This small molecule binds to this protein.
Small molecule (SMILES): Nc1ccn([C@H]2C[C@H](O)[C@@H](CO[P](=O)(O)O[P](=O)(O)OP(=O)(O)O)O2)c(=O)n1

Sequence of chain 1.D:
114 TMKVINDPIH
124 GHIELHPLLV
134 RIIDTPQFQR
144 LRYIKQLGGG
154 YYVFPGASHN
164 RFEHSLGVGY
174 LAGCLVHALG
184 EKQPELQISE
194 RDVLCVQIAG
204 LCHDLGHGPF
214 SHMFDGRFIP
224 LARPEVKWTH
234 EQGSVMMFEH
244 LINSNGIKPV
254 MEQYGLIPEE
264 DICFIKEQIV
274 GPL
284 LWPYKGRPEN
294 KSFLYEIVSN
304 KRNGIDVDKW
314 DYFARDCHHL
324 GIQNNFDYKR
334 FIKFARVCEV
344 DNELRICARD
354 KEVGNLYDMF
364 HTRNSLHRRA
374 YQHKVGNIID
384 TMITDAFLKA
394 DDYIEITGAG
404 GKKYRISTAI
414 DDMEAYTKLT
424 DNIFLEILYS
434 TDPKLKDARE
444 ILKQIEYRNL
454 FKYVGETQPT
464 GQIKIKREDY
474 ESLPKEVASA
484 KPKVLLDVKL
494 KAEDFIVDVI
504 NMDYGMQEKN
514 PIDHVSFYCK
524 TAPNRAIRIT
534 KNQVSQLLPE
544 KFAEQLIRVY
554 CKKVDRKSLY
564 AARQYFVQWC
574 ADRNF

Binding-site contacts:
Ligand atom O2B contacts residue HIS215 of chain 1.D at 3.0 Å (h-bond).
Ligand atom O5' contacts residue FE1 of chain 1.W at 4.1 Å.
Ligand atom C3' contacts residue ASP319 of chain 1.D at 3.9 Å.
Ligand atom O1A contacts residue FE1 of chain 1.W at 3.8 Å.
Ligand atom PA contacts residue ASP207 of chain 1.D at 4.1 Å.
Ligand atom O3' contacts residue GLN149 of chain 1.D at 3.4 Å (h-bond).
Ligand atom O5' contacts residue ARG164 of chain 1.D at 3.2 Å (salt-bridge).
Ligand atom O1A contacts residue ARG164 of chain 1.D at 3.8 Å.
Ligand atom C5' contacts residue TYR315 of chain 1.D at 4.0 Å (hydrophobic).
Ligand atom O2A contacts residue FE1 of chain 1.W at 2.0 Å.
Ligand atom O2A contacts residue MG1 of chain 1.X at 3.9 Å.
Ligand atom O2A contacts residue HIS167 of chain 1.D at 3.4 Å (h-bond).
Ligand atom N3 contacts residue HIS370 of chain 1.D at 3.7 Å.
Ligand atom C6 contacts residue HIS215 of chain 1.D at 4.0 Å.
Ligand atom O1A contacts residue MG1 of chain 1.X at 2.7 Å.
Ligand atom O2A contacts residue ASP311 of chain 1.D at 2.8 Å (salt-bridge).
Ligand atom C2' contacts residue TYR374 of chain 1.D at 3.6 Å (hydrophobic).
Ligand atom C5 contacts residue TYR374 of chain 1.D at 4.0 Å (hydrophobic).
Ligand atom O1G contacts residue LYS312 of chain 1.D at 3.6 Å.
Ligand atom O4' contacts residue ARG164 of chain 1.D at 3.7 Å.
Ligand atom PA contacts residue FE1 of chain 1.W at 3.3 Å.
Ligand atom O1A contacts residue HIS215 of chain 1.D at 3.9 Å.
Ligand atom O4' contacts residue HIS215 of chain 1.D at 3.3 Å.
Ligand atom C2' contacts residue LEU150 of chain 1.D at 4.0 Å (hydrophobic).
Ligand atom O3A contacts residue TYR315 of chain 1.D at 4.0 Å.
Ligand atom C4' contacts residue ARG164 of chain 1.D at 3.7 Å.
Ligand atom C3' contacts residue TYR315 of chain 1.D at 4.0 Å (hydrophobic).
Ligand atom O3' contacts residue TYR315 of chain 1.D at 3.8 Å.
Ligand atom N4 contacts residue GLN375 of chain 1.D at 4.0 Å.
Ligand atom PA contacts residue MG1 of chain 1.X at 3.9 Å.
Ligand atom C2' contacts residue ASP319 of chain 1.D at 3.7 Å.
Ligand atom PA contacts residue ARG164 of chain 1.D at 3.9 Å.
Ligand atom PA contacts residue ASP311 of chain 1.D at 4.0 Å.
Ligand atom O1A contacts residue HIS210 of chain 1.D at 3.9 Å.
Ligand atom O1A contacts residue HIS233 of chain 1.D at 4.0 Å.
Ligand atom O2A contacts residue ASP207 of chain 1.D at 3.3 Å (salt-bridge).
Ligand atom O3' contacts residue ASP319 of chain 1.D at 3.4 Å (salt-bridge).
Ligand atom N1 contacts residue HIS215 of chain 1.D at 3.9 Å.
Ligand atom O1A contacts residue ASP207 of chain 1.D at 3.6 Å.
Ligand atom C1' contacts residue HIS215 of chain 1.D at 4.0 Å.